Binding-site contacts:
Ligand atom C6 contacts residue TYR168 of chain 1.B at 4.1 Å (hydrophobic).
Ligand atom C5 contacts residue SER170 of chain 1.B at 4.2 Å.
Ligand atom O7 contacts residue TYR168 of chain 1.B at 2.8 Å (h-bond).
Ligand atom O5 contacts residue ASN193 of chain 1.B at 2.4 Å (h-bond).
Ligand atom C5 contacts residue TYR168 of chain 1.B at 3.9 Å (hydrophobic).
Ligand atom C8 contacts residue TYR163 of chain 1.B at 4.0 Å (hydrophobic).
Ligand atom O6 contacts residue SER170 of chain 1.B at 2.9 Å (h-bond).
Ligand atom C3 contacts residue TYR168 of chain 1.B at 4.2 Å (hydrophobic).
Ligand atom O3 contacts residue TYR168 of chain 1.B at 3.5 Å.
Ligand atom O5 contacts residue SER170 of chain 1.B at 3.3 Å (h-bond).
Ligand atom C6 contacts residue VAL169 of chain 1.B at 4.2 Å (hydrophobic).
Ligand atom C2 contacts residue ASN193 of chain 1.B at 2.4 Å.
Ligand atom C5 contacts residue VAL169 of chain 1.B at 4.1 Å (hydrophobic).
Ligand atom O7 contacts residue CYS167 of chain 1.B at 3.2 Å (h-bond).
Ligand atom C2 contacts residue VAL169 of chain 1.B at 3.9 Å (hydrophobic).
Ligand atom C6 contacts residue SER170 of chain 1.B at 3.9 Å.
Ligand atom C7 contacts residue TYR168 of chain 1.B at 4.0 Å (hydrophobic).
Ligand atom C1 contacts residue ASN193 of chain 1.B at 1.4 Å.
Ligand atom O7 contacts residue VAL169 of chain 1.B at 4.3 Å.
Ligand atom O7 contacts residue ASN193 of chain 1.B at 3.9 Å.
Ligand atom O7 contacts residue PRO166 of chain 1.B at 3.8 Å.
Ligand atom O7 contacts residue CYS161 of chain 1.B at 3.3 Å (h-bond).
Ligand atom C3 contacts residue ASN193 of chain 1.B at 3.7 Å.
Ligand atom O5 contacts residue VAL169 of chain 1.B at 3.2 Å.
Ligand atom C1 contacts residue VAL169 of chain 1.B at 3.5 Å (hydrophobic).
Ligand atom C7 contacts residue CYS161 of chain 1.B at 3.9 Å (hydrophobic).
Ligand atom C8 contacts residue PRO166 of chain 1.B at 3.9 Å (hydrophobic).
Ligand atom C4 contacts residue TYR168 of chain 1.B at 3.7 Å (hydrophobic).
Ligand atom C4 contacts residue ASN193 of chain 1.B at 4.2 Å.
Ligand atom C4 contacts residue VAL169 of chain 1.B at 4.1 Å (hydrophobic).
Ligand atom O5 contacts residue TYR168 of chain 1.B at 3.6 Å.
Ligand atom N2 contacts residue ASN193 of chain 1.B at 2.9 Å (h-bond).
Ligand atom C2 contacts residue TYR168 of chain 1.B at 4.1 Å (hydrophobic).
Ligand atom C1 contacts residue TYR168 of chain 1.B at 3.9 Å (hydrophobic).
Ligand atom C5 contacts residue ASN193 of chain 1.B at 3.7 Å.
Ligand atom C8 contacts residue TYR162 of chain 1.B at 3.6 Å (hydrophobic).
Ligand atom C7 contacts residue ASN193 of chain 1.B at 3.6 Å.
Ligand atom C7 contacts residue CYS167 of chain 1.B at 4.3 Å (hydrophobic).
Ligand atom C7 contacts residue PRO166 of chain 1.B at 4.2 Å (hydrophobic).
Ligand atom O6 contacts residue TYR168 of chain 1.B at 4.2 Å.

The small molecule below binds the protein below.
Small molecule (SMILES): CC(=O)N[C@H]1[C@H](O[C@H]2[C@H](O)[C@@H](NC(C)=O)CO[C@@H]2CO)O[C@H](CO)[C@@H](O)[C@@H]1O

Sequence of chain 1.B:
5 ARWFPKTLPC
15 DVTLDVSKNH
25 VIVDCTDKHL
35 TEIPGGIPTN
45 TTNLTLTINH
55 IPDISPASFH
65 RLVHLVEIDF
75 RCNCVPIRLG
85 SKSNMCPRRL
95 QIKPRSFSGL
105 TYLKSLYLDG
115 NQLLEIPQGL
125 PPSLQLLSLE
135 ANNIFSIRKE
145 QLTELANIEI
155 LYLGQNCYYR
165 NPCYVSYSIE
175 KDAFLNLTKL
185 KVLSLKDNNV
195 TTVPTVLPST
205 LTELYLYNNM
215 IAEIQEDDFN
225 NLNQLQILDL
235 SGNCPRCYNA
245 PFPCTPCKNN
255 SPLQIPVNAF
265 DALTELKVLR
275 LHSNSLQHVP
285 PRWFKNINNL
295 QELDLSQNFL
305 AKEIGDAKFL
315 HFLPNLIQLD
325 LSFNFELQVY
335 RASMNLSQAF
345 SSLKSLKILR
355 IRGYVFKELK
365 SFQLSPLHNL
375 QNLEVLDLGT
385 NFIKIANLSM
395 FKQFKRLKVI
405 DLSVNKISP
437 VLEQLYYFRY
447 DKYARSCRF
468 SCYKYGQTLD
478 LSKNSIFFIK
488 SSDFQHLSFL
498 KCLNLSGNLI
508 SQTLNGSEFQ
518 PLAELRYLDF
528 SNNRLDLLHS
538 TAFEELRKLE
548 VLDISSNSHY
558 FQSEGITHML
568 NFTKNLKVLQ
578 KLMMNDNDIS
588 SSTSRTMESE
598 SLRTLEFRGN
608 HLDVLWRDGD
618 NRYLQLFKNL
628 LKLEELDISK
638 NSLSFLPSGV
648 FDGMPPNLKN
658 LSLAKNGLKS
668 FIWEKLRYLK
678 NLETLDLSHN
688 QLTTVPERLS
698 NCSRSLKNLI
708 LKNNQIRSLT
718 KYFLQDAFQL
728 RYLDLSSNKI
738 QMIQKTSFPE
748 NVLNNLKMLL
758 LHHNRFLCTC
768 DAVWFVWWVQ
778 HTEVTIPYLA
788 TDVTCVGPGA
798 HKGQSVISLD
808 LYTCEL